Binding-site contacts:
Ligand atom CAW contacts residue LEU126 of chain 1.H at 4.0 Å (hydrophobic).
Ligand atom NAI contacts residue ZN1 of chain 1.Z at 2.0 Å.
Ligand atom NAD contacts residue ALA179 of chain 1.H at 3.8 Å.
Ligand atom SAF contacts residue LEU177 of chain 1.H at 3.7 Å.
Ligand atom SAF contacts residue THR178 of chain 1.H at 3.4 Å (h-bond).
Ligand atom SAF contacts residue ZN1 of chain 1.Z at 3.2 Å.
Ligand atom CAT contacts residue ASP94 of chain 1.H at 3.5 Å.
Ligand atom NAI contacts residue HIS116 of chain 1.H at 3.5 Å (h-bond).
Ligand atom OAG contacts residue HIS97 of chain 1.H at 3.5 Å (h-bond).
Ligand atom CAJ contacts residue PRO181 of chain 1.H at 4.2 Å (hydrophobic).
Ligand atom OAH contacts residue TRP188 of chain 1.H at 4.0 Å.
Ligand atom CAJ contacts residue PRO180 of chain 1.H at 3.6 Å (hydrophobic).
Ligand atom CAJ contacts residue ALA179 of chain 1.H at 4.1 Å (hydrophobic).
Ligand atom OAG contacts residue ZN1 of chain 1.Z at 3.3 Å.
Ligand atom OAG contacts residue VAL128 of chain 1.H at 3.6 Å.
Ligand atom OAM contacts residue LYS75 of chain 1.H at 3.1 Å (salt-bridge).
Ligand atom OAH contacts residue LEU177 of chain 1.H at 2.9 Å.
Ligand atom OAO contacts residue VAL118 of chain 1.H at 3.4 Å.
Ligand atom OAG contacts residue HIS116 of chain 1.H at 3.8 Å.
Ligand atom NAI contacts residue HIS99 of chain 1.H at 3.1 Å (h-bond).
Ligand atom NAI contacts residue HIS97 of chain 1.H at 3.2 Å (h-bond).
Ligand atom CAS contacts residue ASP94 of chain 1.H at 3.2 Å.
Ligand atom CAE contacts residue LEU177 of chain 1.H at 3.8 Å (hydrophobic).
Ligand atom OAO contacts residue HIS97 of chain 1.H at 4.1 Å.
Ligand atom SAA contacts residue HIS97 of chain 1.H at 3.3 Å.
Ligand atom OAO contacts residue ASN95 of chain 1.H at 2.8 Å (h-bond).
Ligand atom SAA contacts residue VAL118 of chain 1.H at 4.1 Å.
Ligand atom OAH contacts residue THR178 of chain 1.H at 2.3 Å (h-bond).
Ligand atom CAW contacts residue LYS120 of chain 1.H at 3.6 Å.
Ligand atom CAE contacts residue HIS97 of chain 1.H at 3.9 Å.
Ligand atom SAF contacts residue HIS97 of chain 1.H at 3.7 Å.
Ligand atom NAI contacts residue THR178 of chain 1.H at 2.6 Å (h-bond).
Ligand atom OAG contacts residue TRP188 of chain 1.H at 3.8 Å.
Ligand atom SAL contacts residue ASN95 of chain 1.H at 3.7 Å.
Ligand atom NAD contacts residue LEU177 of chain 1.H at 4.1 Å.
Ligand atom OAM contacts residue ASN95 of chain 1.H at 3.5 Å (h-bond).
Ligand atom CAE contacts residue ZN1 of chain 1.Z at 4.2 Å.
Ligand atom OAG contacts residue LEU177 of chain 1.H at 3.7 Å.
Ligand atom OAH contacts residue ALA179 of chain 1.H at 3.7 Å.
Ligand atom NAI contacts residue GLU103 of chain 1.H at 4.1 Å.

Sequence of chain 1.H:
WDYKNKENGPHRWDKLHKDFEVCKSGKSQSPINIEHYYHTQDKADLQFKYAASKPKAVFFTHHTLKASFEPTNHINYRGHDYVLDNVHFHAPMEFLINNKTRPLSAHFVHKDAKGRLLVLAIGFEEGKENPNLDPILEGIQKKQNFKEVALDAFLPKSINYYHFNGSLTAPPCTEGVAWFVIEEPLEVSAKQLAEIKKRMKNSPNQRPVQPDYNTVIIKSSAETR

This protein binds this small molecule.
Small molecule (SMILES): Cn1nc(S(N)(=O)=O)s/c1=N\S(=O)(=O)c1ccc(C(C)(C)C)cc1